Binding-site contacts:
Ligand atom C8 contacts residue LEU137 of chain 1.C at 3.8 Å (hydrophobic).
Ligand atom C2 contacts residue ASN118 of chain 1.C at 2.5 Å.
Ligand atom C5 contacts residue TYR135 of chain 1.C at 4.4 Å (hydrophobic).
Ligand atom C4 contacts residue ASN118 of chain 1.C at 4.2 Å.
Ligand atom C8 contacts residue ASN118 of chain 1.C at 4.4 Å.
Ligand atom C5 contacts residue ASN118 of chain 1.C at 3.7 Å.
Ligand atom C1 contacts residue ASN118 of chain 1.C at 1.4 Å.
Ligand atom O7 contacts residue ASN118 of chain 1.C at 3.1 Å (h-bond).
Ligand atom C8 contacts residue VAL104 of chain 1.C at 3.8 Å (hydrophobic).
Ligand atom N2 contacts residue ASN118 of chain 1.C at 2.9 Å (h-bond).
Ligand atom C7 contacts residue LEU137 of chain 1.C at 4.3 Å (hydrophobic).
Ligand atom C7 contacts residue VAL104 of chain 1.C at 4.2 Å (hydrophobic).
Ligand atom N2 contacts residue ASP290 of chain 1.C at 4.5 Å.
Ligand atom O5 contacts residue ASN118 of chain 1.C at 2.4 Å (h-bond).
Ligand atom O7 contacts residue VAL104 of chain 1.C at 3.8 Å.
Ligand atom C3 contacts residue TYR135 of chain 1.C at 4.3 Å (hydrophobic).
Ligand atom C3 contacts residue ASN118 of chain 1.C at 3.8 Å.
Ligand atom C1 contacts residue TYR135 of chain 1.C at 4.3 Å (hydrophobic).
Ligand atom O4 contacts residue TYR135 of chain 1.C at 4.5 Å.
Ligand atom C7 contacts residue ASN118 of chain 1.C at 3.2 Å.

The protein below binds the small molecule below.
Small molecule (SMILES): CC(=O)N[C@@H]1[C@@H](O)[C@H](O)[C@@H](CO)O[C@H]1O

Sequence of chain 1.C:
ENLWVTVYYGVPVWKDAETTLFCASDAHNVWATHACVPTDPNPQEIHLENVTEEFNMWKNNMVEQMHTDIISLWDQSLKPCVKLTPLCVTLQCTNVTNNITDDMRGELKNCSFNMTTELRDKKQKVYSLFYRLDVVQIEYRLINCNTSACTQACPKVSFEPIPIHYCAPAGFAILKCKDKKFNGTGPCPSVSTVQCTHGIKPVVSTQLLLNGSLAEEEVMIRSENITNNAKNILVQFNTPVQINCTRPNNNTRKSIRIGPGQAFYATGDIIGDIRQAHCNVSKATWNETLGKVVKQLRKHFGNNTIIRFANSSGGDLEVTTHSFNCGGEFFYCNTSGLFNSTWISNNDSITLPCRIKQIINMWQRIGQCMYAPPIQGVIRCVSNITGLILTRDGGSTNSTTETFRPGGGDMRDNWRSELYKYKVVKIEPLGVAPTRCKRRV